Sequence of chain 2.A:
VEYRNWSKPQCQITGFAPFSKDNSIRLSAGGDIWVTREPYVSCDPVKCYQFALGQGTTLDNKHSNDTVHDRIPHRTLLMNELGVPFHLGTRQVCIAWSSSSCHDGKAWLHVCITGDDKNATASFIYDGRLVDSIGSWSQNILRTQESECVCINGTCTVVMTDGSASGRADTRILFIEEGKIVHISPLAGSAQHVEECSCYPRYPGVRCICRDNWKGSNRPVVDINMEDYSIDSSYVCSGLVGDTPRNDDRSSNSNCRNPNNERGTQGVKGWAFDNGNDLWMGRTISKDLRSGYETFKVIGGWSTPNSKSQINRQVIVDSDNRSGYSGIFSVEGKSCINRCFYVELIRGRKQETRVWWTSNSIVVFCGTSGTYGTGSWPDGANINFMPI

Sequence of chain 4.A:
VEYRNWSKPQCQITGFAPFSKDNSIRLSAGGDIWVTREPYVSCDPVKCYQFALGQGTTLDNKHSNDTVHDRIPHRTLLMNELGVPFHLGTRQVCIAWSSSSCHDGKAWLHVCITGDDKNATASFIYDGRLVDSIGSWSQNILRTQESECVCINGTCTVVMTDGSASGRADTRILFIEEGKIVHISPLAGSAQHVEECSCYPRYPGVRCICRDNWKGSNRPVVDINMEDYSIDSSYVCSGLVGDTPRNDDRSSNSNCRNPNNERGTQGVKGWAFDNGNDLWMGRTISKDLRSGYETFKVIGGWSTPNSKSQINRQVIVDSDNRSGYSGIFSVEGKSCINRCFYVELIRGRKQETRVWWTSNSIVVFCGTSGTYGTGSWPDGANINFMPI

Binding-site contacts:
Ligand atom O5 contacts residue TYR372 of chain 2.A at 3.9 Å.
Ligand atom O2 contacts residue ASN312 of chain 2.A at 3.6 Å.
Ligand atom O5 contacts residue ASN312 of chain 2.A at 3.9 Å.
Ligand atom C5 contacts residue ASN119 of chain 4.A at 3.7 Å.
Ligand atom O4 contacts residue ASN312 of chain 2.A at 3.6 Å (h-bond).
Ligand atom O5 contacts residue THR374 of chain 2.A at 3.1 Å (h-bond).
Ligand atom C7 contacts residue ASN119 of chain 4.A at 3.0 Å.
Ligand atom O6 contacts residue THR374 of chain 2.A at 3.1 Å (h-bond).
Ligand atom O5 contacts residue GLY373 of chain 2.A at 3.3 Å.
Ligand atom C1 contacts residue THR374 of chain 2.A at 3.6 Å.
Ligand atom O6 contacts residue ILE311 of chain 2.A at 3.7 Å.
Ligand atom O3 contacts residue GLN310 of chain 2.A at 3.7 Å.
Ligand atom C3 contacts residue ASN119 of chain 4.A at 3.8 Å.
Ligand atom O7 contacts residue THR374 of chain 2.A at 3.8 Å.
Ligand atom O7 contacts residue ASN119 of chain 4.A at 2.7 Å (h-bond).
Ligand atom N2 contacts residue ASN312 of chain 2.A at 3.6 Å (h-bond).
Ligand atom C3 contacts residue ASN312 of chain 2.A at 3.5 Å.
Ligand atom O3 contacts residue ASN312 of chain 2.A at 2.9 Å (h-bond).
Ligand atom C2 contacts residue THR374 of chain 2.A at 3.6 Å.
Ligand atom C6 contacts residue GLN310 of chain 2.A at 3.9 Å.
Ligand atom C2 contacts residue ASN119 of chain 4.A at 2.4 Å.
Ligand atom O6 contacts residue GLY373 of chain 2.A at 2.8 Å (h-bond).
Ligand atom O4 contacts residue ARG313 of chain 2.A at 3.4 Å (salt-bridge).
Ligand atom N2 contacts residue ASN119 of chain 4.A at 2.9 Å (h-bond).
Ligand atom C8 contacts residue TYR372 of chain 2.A at 3.7 Å (hydrophobic).
Ligand atom O2 contacts residue ILE311 of chain 2.A at 3.4 Å.
Ligand atom O2 contacts residue ARG313 of chain 2.A at 3.4 Å (salt-bridge).
Ligand atom C6 contacts residue GLY373 of chain 2.A at 3.5 Å.
Ligand atom O2 contacts residue GLN310 of chain 2.A at 3.5 Å (h-bond).
Ligand atom C6 contacts residue TYR372 of chain 2.A at 3.4 Å (hydrophobic).
Ligand atom C1 contacts residue ASN119 of chain 4.A at 1.5 Å.
Ligand atom O3 contacts residue GLN310 of chain 2.A at 3.5 Å (h-bond).
Ligand atom C8 contacts residue ASN312 of chain 2.A at 3.5 Å.
Ligand atom C6 contacts residue ILE311 of chain 2.A at 3.6 Å (hydrophobic).
Ligand atom C7 contacts residue ASN312 of chain 2.A at 3.7 Å.
Ligand atom C3 contacts residue GLN310 of chain 2.A at 3.4 Å.
Ligand atom O6 contacts residue TYR372 of chain 2.A at 3.5 Å.
Ligand atom O5 contacts residue ILE311 of chain 2.A at 3.7 Å.
Ligand atom O5 contacts residue ASN119 of chain 4.A at 2.4 Å (h-bond).
Ligand atom C4 contacts residue GLN310 of chain 2.A at 3.6 Å.

The small molecule below binds the protein below.
Small molecule (SMILES): CC(=O)N[C@H]1[C@H](O[C@H]2[C@H](O)[C@@H](NC(C)=O)CO[C@@H]2CO)O[C@H](CO)[C@@H](O[C@@H]2O[C@H](CO[C@H]3O[C@H](CO)[C@@H](O)[C@H](O)[C@@H]3O)[C@@H](O)[C@H](O[C@H]3O[C@H](CO)[C@@H](O)[C@H](O)[C@@H]3O[C@H]3O[C@H](CO)[C@@H](O)[C@H](O)[C@@H]3O)[C@@H]2O)[C@@H]1O